Sequence of chain 1.F:
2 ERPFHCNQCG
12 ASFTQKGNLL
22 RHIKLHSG

This protein binds this small molecule.
Small molecule (SMILES): Cc1ccc(NC(=O)CCc2cccc(NC3=CC(=O)N([C@H]4CCC(=O)NC4=O)C3=O)c2)cc1Cl

Sequence of chain 1.E:
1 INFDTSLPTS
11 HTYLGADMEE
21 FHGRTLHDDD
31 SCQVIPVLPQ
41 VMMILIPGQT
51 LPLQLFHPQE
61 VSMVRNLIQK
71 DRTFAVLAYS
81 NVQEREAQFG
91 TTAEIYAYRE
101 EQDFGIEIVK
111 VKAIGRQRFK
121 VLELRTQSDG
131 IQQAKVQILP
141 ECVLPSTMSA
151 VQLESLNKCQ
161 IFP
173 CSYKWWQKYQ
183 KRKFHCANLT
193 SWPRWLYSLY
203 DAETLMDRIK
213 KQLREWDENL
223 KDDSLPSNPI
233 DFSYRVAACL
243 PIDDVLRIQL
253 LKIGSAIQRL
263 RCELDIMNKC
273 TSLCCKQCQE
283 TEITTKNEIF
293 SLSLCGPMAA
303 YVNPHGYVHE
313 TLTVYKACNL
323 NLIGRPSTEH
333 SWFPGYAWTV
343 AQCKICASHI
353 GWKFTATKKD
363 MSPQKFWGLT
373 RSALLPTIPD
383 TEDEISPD

Binding-site contacts:
Ligand atom C7 contacts residue PRO306 of chain 1.E at 3.4 Å (hydrophobic).
Ligand atom O1 contacts residue PHE356 of chain 1.E at 3.3 Å.
Ligand atom C2 contacts residue HIS332 of chain 1.E at 3.4 Å.
Ligand atom C15 contacts residue HIS307 of chain 1.E at 3.8 Å.
Ligand atom C22 contacts residue HIS307 of chain 1.E at 3.5 Å.
Ligand atom C23 contacts residue CYS7 of chain 1.F at 3.1 Å (hydrophobic).
Ligand atom C contacts residue TRP340 of chain 1.E at 3.4 Å (hydrophobic).
Ligand atom C7 contacts residue GLY11 of chain 1.F at 3.8 Å.
Ligand atom N contacts residue PRO306 of chain 1.E at 3.8 Å.
Ligand atom C4 contacts residue TRP340 of chain 1.E at 3.7 Å (hydrophobic).
Ligand atom O2 contacts residue TRP334 of chain 1.E at 3.0 Å (h-bond).
Ligand atom O1 contacts residue TRP334 of chain 1.E at 3.0 Å (h-bond).
Ligand atom O2 contacts residue PRO306 of chain 1.E at 3.4 Å.
Ligand atom C2 contacts residue TRP334 of chain 1.E at 3.2 Å (hydrophobic).
Ligand atom O2 contacts residue HIS332 of chain 1.E at 3.2 Å (h-bond).
Ligand atom C6 contacts residue PRO306 of chain 1.E at 3.5 Å (hydrophobic).
Ligand atom C23 contacts residue HIS307 of chain 1.E at 3.4 Å.
Ligand atom N1 contacts residue TRP334 of chain 1.E at 3.0 Å.
Ligand atom O contacts residue GLU331 of chain 1.E at 2.7 Å (salt-bridge).
Ligand atom C23 contacts residue ASN8 of chain 1.F at 3.8 Å.
Ligand atom O1 contacts residue SER333 of chain 1.E at 3.6 Å.
Ligand atom C24 contacts residue PRO306 of chain 1.E at 3.5 Å (hydrophobic).
Ligand atom O contacts residue HIS332 of chain 1.E at 3.8 Å.
Ligand atom C5 contacts residue TRP340 of chain 1.E at 3.6 Å (hydrophobic).
Ligand atom C18 contacts residue PHE56 of chain 1.E at 3.5 Å (hydrophobic).
Ligand atom O4 contacts residue ASN305 of chain 1.E at 3.3 Å (h-bond).
Ligand atom C22 contacts residue HIS6 of chain 1.F at 3.6 Å.
Ligand atom C6 contacts residue CYS10 of chain 1.F at 3.3 Å (hydrophobic).
Ligand atom C20 contacts residue PRO306 of chain 1.E at 3.4 Å (hydrophobic).
Ligand atom C19 contacts residue PRO306 of chain 1.E at 3.7 Å (hydrophobic).
Ligand atom C5 contacts residue TRP354 of chain 1.E at 3.5 Å (hydrophobic).
Ligand atom N2 contacts residue GLY11 of chain 1.F at 3.5 Å.
Ligand atom O4 contacts residue CYS10 of chain 1.F at 2.9 Å (h-bond).
Ligand atom O2 contacts residue ASN305 of chain 1.E at 3.7 Å.
Ligand atom C contacts residue GLU331 of chain 1.E at 3.8 Å.
Ligand atom C21 contacts residue HIS6 of chain 1.F at 3.5 Å.
Ligand atom C24 contacts residue TRP340 of chain 1.E at 3.7 Å (hydrophobic).
Ligand atom N1 contacts residue HIS332 of chain 1.E at 2.9 Å (h-bond).
Ligand atom C3 contacts residue TRP334 of chain 1.E at 3.4 Å (hydrophobic).
Ligand atom O contacts residue TRP340 of chain 1.E at 3.0 Å (h-bond).